A small-molecule ligand and the protein it binds are described below.
Small molecule (SMILES): C/C1=C/C(=O)O[C@@H]2C[C@@H](CC[C@H](C)/C=C\CC1)O[C@@](O)([C@@H]1CSC(=O)N1)C2

Binding-site contacts:
Ligand atom N1 contacts residue ARG210 of chain 1.A at 3.8 Å.
Ligand atom C16 contacts residue TYR69 of chain 1.A at 3.7 Å (hydrophobic).
Ligand atom C16 contacts residue ASP157 of chain 1.A at 3.6 Å.
Ligand atom O3 contacts residue TYR69 of chain 1.A at 2.9 Å (h-bond).
Ligand atom C20 contacts residue GLU207 of chain 1.A at 3.4 Å.
Ligand atom O5 contacts residue ARG210 of chain 1.A at 3.7 Å.
Ligand atom C17 contacts residue GLU207 of chain 1.A at 3.2 Å.
Ligand atom C19 contacts residue ARG210 of chain 1.A at 3.6 Å.
Ligand atom C7 contacts residue PRO32 of chain 1.A at 3.6 Å (hydrophobic).
Ligand atom C12 contacts residue PRO32 of chain 1.A at 3.8 Å (hydrophobic).
Ligand atom C2 contacts residue ARG210 of chain 1.A at 3.4 Å.
Ligand atom O4 contacts residue ARG210 of chain 1.A at 3.2 Å (salt-bridge).
Ligand atom S1 contacts residue ARG206 of chain 1.A at 3.2 Å.
Ligand atom C9 contacts residue TYR69 of chain 1.A at 3.8 Å (hydrophobic).
Ligand atom S1 contacts residue ARG183 of chain 1.A at 3.7 Å.
Ligand atom C14 contacts residue ASP157 of chain 1.A at 3.7 Å.
Ligand atom C1 contacts residue ARG210 of chain 1.A at 3.8 Å.
Ligand atom C18 contacts residue ARG183 of chain 1.A at 3.7 Å.
Ligand atom C11 contacts residue TYR69 of chain 1.A at 3.8 Å (hydrophobic).
Ligand atom C18 contacts residue ARG210 of chain 1.A at 3.8 Å.
Ligand atom C8 contacts residue GLU207 of chain 1.A at 3.7 Å.
Ligand atom C10 contacts residue PRO32 of chain 1.A at 3.6 Å (hydrophobic).
Ligand atom S1 contacts residue GLU207 of chain 1.A at 3.8 Å.
Ligand atom O2 contacts residue LEU16 of chain 1.A at 3.5 Å.
Ligand atom C13 contacts residue LEU16 of chain 1.A at 3.8 Å (hydrophobic).
Ligand atom C12 contacts residue GLY15 of chain 1.A at 2.9 Å.
Ligand atom N1 contacts residue ASP157 of chain 1.A at 2.9 Å (salt-bridge).
Ligand atom C10 contacts residue ILE34 of chain 1.A at 3.4 Å (hydrophobic).
Ligand atom C3 contacts residue ARG210 of chain 1.A at 3.8 Å.
Ligand atom C10 contacts residue TYR69 of chain 1.A at 3.6 Å (hydrophobic).
Ligand atom O5 contacts residue THR186 of chain 1.A at 2.8 Å (h-bond).
Ligand atom O5 contacts residue ARG183 of chain 1.A at 3.6 Å.
Ligand atom O1 contacts residue ARG210 of chain 1.A at 3.5 Å.
Ligand atom C13 contacts residue GLY15 of chain 1.A at 3.5 Å.
Ligand atom C6 contacts residue PRO32 of chain 1.A at 3.6 Å (hydrophobic).
Ligand atom C17 contacts residue TYR69 of chain 1.A at 3.3 Å (hydrophobic).
Ligand atom C6 contacts residue GLN59 of chain 1.A at 3.5 Å.
Ligand atom C18 contacts residue ASP157 of chain 1.A at 3.7 Å.
Ligand atom C15 contacts residue GLU207 of chain 1.A at 3.8 Å.
Ligand atom O4 contacts residue GLU207 of chain 1.A at 2.9 Å (salt-bridge).

Sequence of chain 1.A:
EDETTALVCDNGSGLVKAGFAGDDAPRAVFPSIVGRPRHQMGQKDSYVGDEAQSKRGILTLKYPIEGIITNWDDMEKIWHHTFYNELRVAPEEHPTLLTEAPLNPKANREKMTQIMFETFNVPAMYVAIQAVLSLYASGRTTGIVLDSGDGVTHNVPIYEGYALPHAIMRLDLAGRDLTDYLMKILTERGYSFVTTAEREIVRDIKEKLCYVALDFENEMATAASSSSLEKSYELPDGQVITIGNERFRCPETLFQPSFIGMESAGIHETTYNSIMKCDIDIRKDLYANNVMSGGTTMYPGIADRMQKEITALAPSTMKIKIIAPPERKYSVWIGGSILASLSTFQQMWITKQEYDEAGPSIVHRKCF